Sequence of chain 1.A:
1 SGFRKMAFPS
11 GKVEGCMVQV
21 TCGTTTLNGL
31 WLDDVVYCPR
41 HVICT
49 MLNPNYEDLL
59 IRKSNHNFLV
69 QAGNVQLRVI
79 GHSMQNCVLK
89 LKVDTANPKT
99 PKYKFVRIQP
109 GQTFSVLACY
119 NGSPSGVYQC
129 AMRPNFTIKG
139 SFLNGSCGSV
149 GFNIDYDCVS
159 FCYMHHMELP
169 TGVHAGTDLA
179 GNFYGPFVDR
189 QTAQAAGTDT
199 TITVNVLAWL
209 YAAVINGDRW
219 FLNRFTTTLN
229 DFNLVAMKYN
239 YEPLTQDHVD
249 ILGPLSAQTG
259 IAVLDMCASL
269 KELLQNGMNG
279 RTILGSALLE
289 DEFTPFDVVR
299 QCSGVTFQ

Binding-site contacts:
Ligand atom C24 contacts residue HIS163 of chain 1.A at 2.5 Å.
Ligand atom O28 contacts residue CYS145 of chain 1.A at 2.7 Å (h-bond).
Ligand atom C23 contacts residue HIS164 of chain 1.A at 3.3 Å.
Ligand atom C19 contacts residue HIS163 of chain 1.A at 3.5 Å.
Ligand atom O26 contacts residue PHE140 of chain 1.A at 3.6 Å.
Ligand atom C37 contacts residue HIS41 of chain 1.A at 3.5 Å.
Ligand atom O28 contacts residue GLY143 of chain 1.A at 3.4 Å (h-bond).
Ligand atom N23 contacts residue GLU166 of chain 1.A at 3.6 Å (salt-bridge).
Ligand atom O29 contacts residue MET165 of chain 1.A at 3.0 Å.
Ligand atom N23 contacts residue HIS163 of chain 1.A at 3.5 Å (h-bond).
Ligand atom C27 contacts residue CYS145 of chain 1.A at 1.8 Å (hydrophobic).
Ligand atom N23 contacts residue PHE140 of chain 1.A at 3.5 Å (h-bond).
Ligand atom C6 contacts residue GLN189 of chain 1.A at 3.7 Å.
Ligand atom C17 contacts residue CYS145 of chain 1.A at 2.7 Å (hydrophobic).
Ligand atom C9 contacts residue MET165 of chain 1.A at 3.3 Å (hydrophobic).
Ligand atom C2 contacts residue PRO168 of chain 1.A at 3.6 Å (hydrophobic).
Ligand atom O8 contacts residue GLN189 of chain 1.A at 2.9 Å (h-bond).
Ligand atom O29 contacts residue GLN189 of chain 1.A at 3.1 Å (h-bond).
Ligand atom O28 contacts residue SER144 of chain 1.A at 3.3 Å (h-bond).
Ligand atom O33 contacts residue GLU166 of chain 1.A at 2.7 Å (salt-bridge).
Ligand atom O33 contacts residue MET165 of chain 1.A at 3.2 Å.
Ligand atom N16 contacts residue CYS145 of chain 1.A at 2.9 Å (h-bond).
Ligand atom C3 contacts residue PRO168 of chain 1.A at 3.3 Å (hydrophobic).
Ligand atom C5 contacts residue GLN189 of chain 1.A at 3.0 Å.
Ligand atom O26 contacts residue HIS163 of chain 1.A at 1.3 Å (h-bond).
Ligand atom N10 contacts residue GLU166 of chain 1.A at 3.1 Å (salt-bridge).
Ligand atom C27 contacts residue HIS41 of chain 1.A at 3.7 Å.
Ligand atom N10 contacts residue GLN189 of chain 1.A at 3.4 Å (h-bond).
Ligand atom C14 contacts residue HIS164 of chain 1.A at 3.5 Å.
Ligand atom C19 contacts residue CYS145 of chain 1.A at 3.0 Å (hydrophobic).
Ligand atom C23 contacts residue MET165 of chain 1.A at 3.6 Å (hydrophobic).
Ligand atom C7 contacts residue MET165 of chain 1.A at 3.7 Å (hydrophobic).
Ligand atom C20 contacts residue HIS163 of chain 1.A at 3.5 Å.
Ligand atom C2 contacts residue ALA191 of chain 1.A at 3.7 Å (hydrophobic).
Ligand atom O8 contacts residue MET165 of chain 1.A at 3.3 Å.
Ligand atom C30 contacts residue GLN189 of chain 1.A at 3.0 Å.
Ligand atom N16 contacts residue HIS164 of chain 1.A at 2.9 Å (h-bond).
Ligand atom C9 contacts residue GLN189 of chain 1.A at 2.9 Å.
Ligand atom C16 contacts residue GLU166 of chain 1.A at 3.0 Å.
Ligand atom C15 contacts residue HIS164 of chain 1.A at 3.6 Å.

A protein and the small-molecule ligand that binds it are described below.
Small molecule (SMILES): CC(C)[C@](C)(NC(=O)OCc1ccccc1)C(=O)N[C@@H](CC(C)(C)C)C(=O)N[C@H](CO)C[C@@H]1CCNC1=O

Sequence of chain 2.A:
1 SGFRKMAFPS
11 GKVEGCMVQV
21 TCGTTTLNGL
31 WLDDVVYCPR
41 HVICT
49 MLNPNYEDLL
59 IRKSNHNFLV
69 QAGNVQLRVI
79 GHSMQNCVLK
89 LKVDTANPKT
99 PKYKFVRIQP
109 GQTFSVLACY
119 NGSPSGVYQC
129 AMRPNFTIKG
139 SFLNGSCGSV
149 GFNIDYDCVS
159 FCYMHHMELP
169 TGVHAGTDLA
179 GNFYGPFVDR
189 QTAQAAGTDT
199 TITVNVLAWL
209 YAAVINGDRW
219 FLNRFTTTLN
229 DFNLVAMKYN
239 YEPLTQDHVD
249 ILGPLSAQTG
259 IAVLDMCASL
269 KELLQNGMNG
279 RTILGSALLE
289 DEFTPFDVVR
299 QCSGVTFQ